Binding-site contacts:
Ligand atom C2 contacts residue ASN122 of chain 1.C at 2.5 Å.
Ligand atom O7 contacts residue VAL127 of chain 1.C at 3.8 Å.
Ligand atom C8 contacts residue VAL126 of chain 1.C at 4.4 Å (hydrophobic).
Ligand atom O5 contacts residue ASN122 of chain 1.C at 2.3 Å (h-bond).
Ligand atom C5 contacts residue ASN122 of chain 1.C at 3.6 Å.
Ligand atom C2 contacts residue THR124 of chain 1.C at 4.3 Å.
Ligand atom O3 contacts residue ASN122 of chain 1.C at 4.4 Å.
Ligand atom C8 contacts residue ASN122 of chain 1.C at 3.6 Å.
Ligand atom C3 contacts residue ASN122 of chain 1.C at 3.8 Å.
Ligand atom C7 contacts residue THR124 of chain 1.C at 4.1 Å.
Ligand atom N2 contacts residue THR124 of chain 1.C at 3.4 Å (h-bond).
Ligand atom C8 contacts residue VAL127 of chain 1.C at 3.6 Å (hydrophobic).
Ligand atom C7 contacts residue VAL127 of chain 1.C at 4.1 Å (hydrophobic).
Ligand atom O7 contacts residue ASN122 of chain 1.C at 3.9 Å.
Ligand atom C4 contacts residue ASN122 of chain 1.C at 4.2 Å.
Ligand atom C8 contacts residue ASN125 of chain 1.C at 3.4 Å.
Ligand atom N2 contacts residue ASN122 of chain 1.C at 2.6 Å (h-bond).
Ligand atom C7 contacts residue ASN122 of chain 1.C at 3.1 Å.
Ligand atom C8 contacts residue THR124 of chain 1.C at 3.9 Å.
Ligand atom N2 contacts residue ALA123 of chain 1.C at 4.4 Å.
Ligand atom N2 contacts residue ASN125 of chain 1.C at 4.5 Å.
Ligand atom C1 contacts residue ASN122 of chain 1.C at 1.4 Å.

A small-molecule ligand and the protein it binds are described below.
Small molecule (SMILES): CC(=O)N[C@@H]1[C@@H](O)[C@H](O)[C@@H](CO)O[C@H]1O

Sequence of chain 1.C:
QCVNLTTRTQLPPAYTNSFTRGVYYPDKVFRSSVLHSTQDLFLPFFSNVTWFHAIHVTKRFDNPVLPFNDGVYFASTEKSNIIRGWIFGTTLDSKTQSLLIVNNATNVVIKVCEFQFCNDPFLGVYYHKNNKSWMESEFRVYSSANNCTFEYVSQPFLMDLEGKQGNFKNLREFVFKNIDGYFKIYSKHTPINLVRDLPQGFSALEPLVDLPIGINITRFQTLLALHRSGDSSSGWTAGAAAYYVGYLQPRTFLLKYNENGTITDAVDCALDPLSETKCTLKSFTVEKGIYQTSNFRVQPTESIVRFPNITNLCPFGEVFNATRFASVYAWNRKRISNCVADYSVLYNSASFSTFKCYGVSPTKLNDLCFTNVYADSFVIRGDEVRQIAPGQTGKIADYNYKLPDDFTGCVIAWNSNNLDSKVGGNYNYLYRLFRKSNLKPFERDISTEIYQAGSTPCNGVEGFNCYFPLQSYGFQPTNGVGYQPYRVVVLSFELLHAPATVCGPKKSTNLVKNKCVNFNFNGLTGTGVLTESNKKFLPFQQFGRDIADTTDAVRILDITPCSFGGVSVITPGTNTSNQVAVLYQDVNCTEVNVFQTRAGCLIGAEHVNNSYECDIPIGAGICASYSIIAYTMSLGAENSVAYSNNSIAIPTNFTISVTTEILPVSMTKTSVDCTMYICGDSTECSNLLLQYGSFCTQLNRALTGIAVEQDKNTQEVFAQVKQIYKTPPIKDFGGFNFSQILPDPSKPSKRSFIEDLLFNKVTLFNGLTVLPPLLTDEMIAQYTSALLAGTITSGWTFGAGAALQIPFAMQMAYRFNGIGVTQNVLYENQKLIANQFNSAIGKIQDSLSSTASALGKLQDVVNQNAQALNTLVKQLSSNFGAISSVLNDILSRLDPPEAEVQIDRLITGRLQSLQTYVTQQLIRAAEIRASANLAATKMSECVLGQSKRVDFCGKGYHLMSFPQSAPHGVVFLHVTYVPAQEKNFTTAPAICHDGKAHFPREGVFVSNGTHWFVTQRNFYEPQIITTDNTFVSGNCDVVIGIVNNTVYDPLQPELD